A protein and the small-molecule ligand that binds it are described below.
Small molecule (SMILES): O=C[C@H](O)COP(=O)(O)O

Binding-site contacts:
Ligand atom C1 contacts residue NAD1 of chain 1.I at 3.2 Å.
Ligand atom O1 contacts residue ASN315 of chain 1.A at 4.1 Å.
Ligand atom O3P contacts residue THR211 of chain 1.A at 2.7 Å (h-bond).
Ligand atom O4P contacts residue THR154 of chain 1.A at 3.0 Å (h-bond).
Ligand atom C1 contacts residue ARG234 of chain 1.A at 4.1 Å.
Ligand atom C2 contacts residue NAD1 of chain 1.I at 4.0 Å.
Ligand atom C2 contacts residue SER152 of chain 1.A at 4.5 Å.
Ligand atom O1P contacts residue CYS153 of chain 1.A at 4.2 Å.
Ligand atom O2P contacts residue THR211 of chain 1.A at 2.9 Å (h-bond).
Ligand atom O2P contacts residue THR178 of chain 1.A at 4.0 Å.
Ligand atom C3 contacts residue CYS153 of chain 1.A at 4.2 Å (hydrophobic).
Ligand atom O1 contacts residue THR183 of chain 1.A at 3.7 Å.
Ligand atom O2P contacts residue THR154 of chain 1.A at 2.6 Å (h-bond).
Ligand atom P contacts residue THR211 of chain 1.A at 3.3 Å.
Ligand atom O1 contacts residue HIS180 of chain 1.A at 3.0 Å (h-bond).
Ligand atom C2 contacts residue CYS153 of chain 1.A at 3.0 Å (hydrophobic).
Ligand atom P contacts residue CYS153 of chain 1.A at 4.1 Å.
Ligand atom O2 contacts residue SER152 of chain 1.A at 3.8 Å.
Ligand atom O3P contacts residue SER152 of chain 1.A at 4.1 Å.
Ligand atom O1 contacts residue NAD1 of chain 1.I at 2.6 Å (h-bond).
Ligand atom C1 contacts residue THR183 of chain 1.A at 4.0 Å.
Ligand atom P contacts residue SER152 of chain 1.A at 4.1 Å.
Ligand atom C2 contacts residue HIS180 of chain 1.A at 4.2 Å.
Ligand atom C1 contacts residue HIS180 of chain 1.A at 3.8 Å.
Ligand atom P contacts residue THR154 of chain 1.A at 3.4 Å.
Ligand atom O4P contacts residue THR211 of chain 1.A at 4.2 Å.
Ligand atom O4P contacts residue SER152 of chain 1.A at 3.0 Å (h-bond).
Ligand atom C1 contacts residue CYS153 of chain 1.A at 3.3 Å (hydrophobic).
Ligand atom O2 contacts residue CYS153 of chain 1.A at 3.4 Å (h-bond).
Ligand atom O1P contacts residue HIS180 of chain 1.A at 4.1 Å.
Ligand atom O1P contacts residue ARG234 of chain 1.A at 3.4 Å (salt-bridge).
Ligand atom O1 contacts residue CYS153 of chain 1.A at 2.9 Å (h-bond).
Ligand atom C3 contacts residue ARG234 of chain 1.A at 3.8 Å.
Ligand atom O2 contacts residue NAD1 of chain 1.I at 3.1 Å.
Ligand atom O2P contacts residue HIS180 of chain 1.A at 3.8 Å.
Ligand atom O3P contacts residue GLY212 of chain 1.A at 4.2 Å.
Ligand atom C2 contacts residue ARG234 of chain 1.A at 4.5 Å.
Ligand atom O1 contacts residue ARG234 of chain 1.A at 4.5 Å.
Ligand atom O1P contacts residue THR154 of chain 1.A at 4.5 Å.
Ligand atom O4P contacts residue CYS153 of chain 1.A at 3.1 Å (h-bond).

Sequence of chain 1.A:
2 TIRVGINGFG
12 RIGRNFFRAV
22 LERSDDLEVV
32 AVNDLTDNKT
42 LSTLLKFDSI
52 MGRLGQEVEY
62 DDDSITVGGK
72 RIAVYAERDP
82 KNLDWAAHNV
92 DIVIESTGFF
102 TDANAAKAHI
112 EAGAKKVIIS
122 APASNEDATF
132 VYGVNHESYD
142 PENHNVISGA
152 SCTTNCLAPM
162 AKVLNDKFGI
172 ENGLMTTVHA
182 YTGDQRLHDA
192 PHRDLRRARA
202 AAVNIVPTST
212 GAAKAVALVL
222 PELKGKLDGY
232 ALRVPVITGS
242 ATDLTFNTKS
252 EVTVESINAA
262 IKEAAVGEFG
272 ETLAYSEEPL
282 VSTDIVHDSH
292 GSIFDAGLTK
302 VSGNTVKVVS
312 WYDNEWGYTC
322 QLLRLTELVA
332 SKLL